This protein binds this small molecule.
Small molecule (SMILES): N[C@@H](CC(=O)O)C(=O)O

Binding-site contacts:
Ligand atom OXT contacts residue ARG276 of chain 1.C at 3.7 Å.
Ligand atom CA contacts residue THR398 of chain 1.C at 3.2 Å.
Ligand atom CG contacts residue ARG397 of chain 1.C at 3.4 Å.
Ligand atom CA contacts residue ASP394 of chain 1.C at 3.6 Å.
Ligand atom O contacts residue ASN401 of chain 1.C at 2.8 Å (h-bond).
Ligand atom N contacts residue ASP394 of chain 1.C at 2.8 Å (salt-bridge).
Ligand atom CA contacts residue ASN401 of chain 1.C at 3.7 Å.
Ligand atom C contacts residue SER278 of chain 1.C at 3.4 Å.
Ligand atom OXT contacts residue SER278 of chain 1.C at 2.5 Å (h-bond).
Ligand atom OD1 contacts residue THR314 of chain 1.C at 2.8 Å (h-bond).
Ligand atom C contacts residue THR398 of chain 1.C at 3.5 Å.
Ligand atom CB contacts residue THR352 of chain 1.C at 3.6 Å.
Ligand atom OXT contacts residue GLY354 of chain 1.C at 3.2 Å.
Ligand atom N contacts residue PRO356 of chain 1.C at 3.7 Å.
Ligand atom OD2 contacts residue ALA358 of chain 1.C at 3.3 Å (h-bond).
Ligand atom CG contacts residue GLY359 of chain 1.C at 3.2 Å.
Ligand atom OXT contacts residue THR398 of chain 1.C at 3.3 Å.
Ligand atom O contacts residue MET311 of chain 1.C at 3.8 Å.
Ligand atom N contacts residue VAL355 of chain 1.C at 3.2 Å (h-bond).
Ligand atom C contacts residue ASN401 of chain 1.C at 3.6 Å.
Ligand atom OD2 contacts residue ASP394 of chain 1.C at 3.7 Å.
Ligand atom N contacts residue THR398 of chain 1.C at 3.0 Å (h-bond).
Ligand atom OD1 contacts residue ARG397 of chain 1.C at 2.8 Å (salt-bridge).
Ligand atom CG contacts residue ASP394 of chain 1.C at 3.7 Å.
Ligand atom CB contacts residue VAL355 of chain 1.C at 3.6 Å (hydrophobic).
Ligand atom CG contacts residue THR314 of chain 1.C at 3.7 Å.
Ligand atom OD2 contacts residue GLY359 of chain 1.C at 2.5 Å (h-bond).
Ligand atom O contacts residue THR398 of chain 1.C at 3.7 Å.
Ligand atom C contacts residue GLY354 of chain 1.C at 3.5 Å.
Ligand atom CG contacts residue THR352 of chain 1.C at 3.4 Å.
Ligand atom OD1 contacts residue THR352 of chain 1.C at 3.7 Å.
Ligand atom OD2 contacts residue THR352 of chain 1.C at 3.7 Å.
Ligand atom N contacts residue ARG276 of chain 1.C at 3.1 Å (salt-bridge).
Ligand atom OD2 contacts residue ARG397 of chain 1.C at 3.3 Å (salt-bridge).
Ligand atom OD2 contacts residue VAL355 of chain 1.C at 3.0 Å (h-bond).
Ligand atom OXT contacts residue SER277 of chain 1.C at 3.2 Å.
Ligand atom CG contacts residue VAL355 of chain 1.C at 3.8 Å (hydrophobic).
Ligand atom OD2 contacts residue PRO356 of chain 1.C at 3.0 Å (h-bond).
Ligand atom OD1 contacts residue GLY359 of chain 1.C at 3.3 Å.
Ligand atom O contacts residue SER278 of chain 1.C at 2.8 Å (h-bond).

Sequence of chain 1.C:
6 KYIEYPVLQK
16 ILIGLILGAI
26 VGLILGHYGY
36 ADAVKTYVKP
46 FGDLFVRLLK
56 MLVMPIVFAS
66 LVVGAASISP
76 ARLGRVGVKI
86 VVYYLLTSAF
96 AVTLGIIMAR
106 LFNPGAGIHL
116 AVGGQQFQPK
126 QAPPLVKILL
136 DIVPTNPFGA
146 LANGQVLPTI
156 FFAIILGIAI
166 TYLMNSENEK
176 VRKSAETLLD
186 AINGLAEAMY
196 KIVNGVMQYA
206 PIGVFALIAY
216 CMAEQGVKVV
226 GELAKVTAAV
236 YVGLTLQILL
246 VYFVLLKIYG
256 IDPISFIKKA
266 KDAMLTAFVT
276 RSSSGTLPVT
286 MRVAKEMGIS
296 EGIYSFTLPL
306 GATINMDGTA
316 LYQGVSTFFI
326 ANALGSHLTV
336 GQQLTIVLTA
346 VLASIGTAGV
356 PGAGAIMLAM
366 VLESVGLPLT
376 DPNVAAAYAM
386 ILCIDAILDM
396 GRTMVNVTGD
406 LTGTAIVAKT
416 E